Sequence of chain 1.D:
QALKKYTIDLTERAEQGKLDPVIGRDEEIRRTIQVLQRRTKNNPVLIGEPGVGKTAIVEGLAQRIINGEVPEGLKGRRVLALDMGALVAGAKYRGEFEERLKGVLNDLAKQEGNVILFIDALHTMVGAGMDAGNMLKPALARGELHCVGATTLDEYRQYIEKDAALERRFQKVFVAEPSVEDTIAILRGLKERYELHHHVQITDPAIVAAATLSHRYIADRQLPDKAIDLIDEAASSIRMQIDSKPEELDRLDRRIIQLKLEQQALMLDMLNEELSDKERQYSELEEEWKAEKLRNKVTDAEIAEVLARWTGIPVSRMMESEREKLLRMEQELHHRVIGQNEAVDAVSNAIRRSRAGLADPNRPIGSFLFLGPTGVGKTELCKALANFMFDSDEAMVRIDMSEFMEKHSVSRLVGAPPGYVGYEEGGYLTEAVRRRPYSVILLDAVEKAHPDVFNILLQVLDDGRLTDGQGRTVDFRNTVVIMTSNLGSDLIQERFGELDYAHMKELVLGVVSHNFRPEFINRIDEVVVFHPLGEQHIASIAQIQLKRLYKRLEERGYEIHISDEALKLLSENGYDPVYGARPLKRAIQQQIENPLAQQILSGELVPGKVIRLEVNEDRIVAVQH

Binding-site contacts:
Ligand atom N6 contacts residue ILE571 of chain 1.D at 3.4 Å (h-bond).
Ligand atom O2A contacts residue GLY608 of chain 1.D at 3.5 Å.
Ligand atom C2 contacts residue ILE774 of chain 1.D at 3.6 Å (hydrophobic).
Ligand atom O5' contacts residue GLY608 of chain 1.D at 3.7 Å.
Ligand atom O1B contacts residue THR612 of chain 1.D at 2.7 Å (h-bond).
Ligand atom N7 contacts residue VAL609 of chain 1.D at 3.3 Å.
Ligand atom PA contacts residue ARG815 of chain 1.D at 3.3 Å.
Ligand atom C5' contacts residue GLU613 of chain 1.D at 3.7 Å.
Ligand atom O1A contacts residue THR612 of chain 1.D at 3.3 Å.
Ligand atom PA contacts residue GLY608 of chain 1.D at 3.8 Å.
Ligand atom C2' contacts residue GLU613 of chain 1.D at 3.3 Å.
Ligand atom O3B contacts residue THR607 of chain 1.D at 3.6 Å.
Ligand atom S1G contacts residue ARG815 of chain 1.D at 3.0 Å (salt-bridge).
Ligand atom O1A contacts residue ARG815 of chain 1.D at 3.5 Å (salt-bridge).
Ligand atom PG contacts residue ARG756 of chain 1.C at 3.6 Å.
Ligand atom C8 contacts residue GLY608 of chain 1.D at 3.5 Å.
Ligand atom O2A contacts residue GLY610 of chain 1.D at 3.7 Å.
Ligand atom PB contacts residue GLY608 of chain 1.D at 3.4 Å.
Ligand atom O3A contacts residue ARG815 of chain 1.D at 2.6 Å (salt-bridge).
Ligand atom S1G contacts residue THR607 of chain 1.D at 3.7 Å.
Ligand atom N1 contacts residue ILE571 of chain 1.D at 3.6 Å (h-bond).
Ligand atom O5' contacts residue ARG815 of chain 1.D at 3.2 Å (salt-bridge).
Ligand atom O2A contacts residue THR612 of chain 1.D at 3.8 Å.
Ligand atom C3' contacts residue LYS818 of chain 1.D at 3.8 Å.
Ligand atom O2G contacts residue ARG756 of chain 1.C at 3.4 Å (salt-bridge).
Ligand atom O3' contacts residue LYS818 of chain 1.D at 2.4 Å (salt-bridge).
Ligand atom O2B contacts residue GLY608 of chain 1.D at 3.1 Å (h-bond).
Ligand atom O2B contacts residue VAL609 of chain 1.D at 3.7 Å.
Ligand atom O3B contacts residue GLY608 of chain 1.D at 3.2 Å (h-bond).
Ligand atom O2' contacts residue LYS818 of chain 1.D at 3.7 Å.
Ligand atom N1 contacts residue ILE774 of chain 1.D at 3.7 Å.
Ligand atom S1G contacts residue ARG756 of chain 1.C at 2.6 Å (salt-bridge).
Ligand atom O2' contacts residue GLN778 of chain 1.D at 3.1 Å (h-bond).
Ligand atom O2B contacts residue LYS611 of chain 1.D at 3.3 Å.
Ligand atom O2A contacts residue LYS611 of chain 1.D at 3.5 Å (salt-bridge).
Ligand atom N7 contacts residue GLY610 of chain 1.D at 3.1 Å (h-bond).
Ligand atom C3' contacts residue GLU613 of chain 1.D at 3.5 Å.
Ligand atom O3A contacts residue GLY608 of chain 1.D at 3.2 Å (h-bond).
Ligand atom N6 contacts residue VAL609 of chain 1.D at 3.3 Å (h-bond).
Ligand atom N7 contacts residue GLY608 of chain 1.D at 3.6 Å (h-bond).

The protein below binds the small molecule below.
Small molecule (SMILES): Nc1ncnc2c1ncn2[C@@H]1O[C@H](COP(=O)(O)OP(=O)(O)OP(O)(O)=S)[C@@H](O)[C@H]1O

Sequence of chain 1.C:
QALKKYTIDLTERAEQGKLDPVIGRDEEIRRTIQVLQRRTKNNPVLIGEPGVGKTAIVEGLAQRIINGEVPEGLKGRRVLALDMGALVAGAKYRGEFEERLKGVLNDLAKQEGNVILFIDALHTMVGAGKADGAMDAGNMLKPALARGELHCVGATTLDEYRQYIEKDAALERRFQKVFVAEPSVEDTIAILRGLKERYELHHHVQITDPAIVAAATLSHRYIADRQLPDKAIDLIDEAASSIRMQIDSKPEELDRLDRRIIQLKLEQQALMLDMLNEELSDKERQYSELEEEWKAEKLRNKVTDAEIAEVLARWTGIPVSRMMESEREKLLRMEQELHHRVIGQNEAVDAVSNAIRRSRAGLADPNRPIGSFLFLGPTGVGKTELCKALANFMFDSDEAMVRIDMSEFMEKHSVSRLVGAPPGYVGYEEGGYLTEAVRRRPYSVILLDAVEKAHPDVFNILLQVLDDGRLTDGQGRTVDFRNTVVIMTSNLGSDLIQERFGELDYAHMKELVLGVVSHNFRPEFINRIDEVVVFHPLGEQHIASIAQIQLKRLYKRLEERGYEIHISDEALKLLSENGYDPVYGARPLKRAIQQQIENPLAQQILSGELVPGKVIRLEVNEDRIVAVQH